A small-molecule ligand and the protein it binds are described below.
Small molecule (SMILES): CC(C)C[C@H](NC(=O)[C@H](CC(C)C)NC(=O)[C@H](CCC(N)=O)NC(=O)[C@H](CO)NC(=O)[C@H](CC1=CN=C2CC=CC=C12)NC(=O)[C@H](CC1=c2ccccc2=NC1)NC(=O)[C@H](CC1=NC=NC1)NC(=O)[C@H](CCC(=O)O)NC(=O)[C@H](Cc1ccccc1)NC(=O)[C@@H](NC(=O)[C@@H](N)CCC(=O)O)[C@@H](C)O)C(=O)N[C@@H](CO)C(=O)O

Binding-site contacts:
Ligand atom C contacts residue TYR77 of chain 1.C at 3.7 Å (hydrophobic).
Ligand atom OG contacts residue LYS28 of chain 1.C at 3.6 Å (salt-bridge).
Ligand atom N contacts residue SO41 of chain 1.E at 2.8 Å (h-bond).
Ligand atom O contacts residue GLN49 of chain 1.C at 3.5 Å.
Ligand atom CH2 contacts residue LYS71 of chain 1.C at 3.5 Å.
Ligand atom CZ2 contacts residue GLY35 of chain 1.C at 3.5 Å.
Ligand atom CB contacts residue TYR44 of chain 1.C at 3.6 Å (hydrophobic).
Ligand atom CB contacts residue GLN49 of chain 1.C at 3.7 Å.
Ligand atom CA contacts residue GLN49 of chain 1.C at 3.6 Å.
Ligand atom CA contacts residue SO41 of chain 1.E at 3.7 Å.
Ligand atom CH2 contacts residue LEU76 of chain 1.C at 3.7 Å (hydrophobic).
Ligand atom CD1 contacts residue TYR44 of chain 1.C at 3.7 Å (hydrophobic).
Ligand atom CD1 contacts residue GLN49 of chain 1.C at 3.5 Å.
Ligand atom CZ2 contacts residue MET31 of chain 1.C at 3.4 Å (hydrophobic).
Ligand atom CZ contacts residue ILE38 of chain 1.C at 3.6 Å (hydrophobic).
Ligand atom CD1 contacts residue HIS50 of chain 1.C at 3.5 Å.
Ligand atom NE1 contacts residue SO41 of chain 1.E at 2.9 Å (h-bond).
Ligand atom O contacts residue TYR77 of chain 1.C at 2.9 Å (h-bond).
Ligand atom O contacts residue LYS28 of chain 1.C at 3.6 Å.
Ligand atom CE2 contacts residue GLY35 of chain 1.C at 3.4 Å.
Ligand atom CB contacts residue TYR77 of chain 1.C at 3.7 Å (hydrophobic).
Ligand atom NE1 contacts residue GLY35 of chain 1.C at 3.5 Å.
Ligand atom NE1 contacts residue MET31 of chain 1.C at 3.0 Å (h-bond).
Ligand atom C contacts residue GLN49 of chain 1.C at 3.6 Å.
Ligand atom CD2 contacts residue VAL70 of chain 1.C at 3.5 Å (hydrophobic).
Ligand atom CA contacts residue GLN49 of chain 1.C at 3.2 Å.
Ligand atom OXT contacts residue LYS28 of chain 1.C at 3.1 Å.
Ligand atom CE2 contacts residue MET31 of chain 1.C at 3.5 Å (hydrophobic).
Ligand atom NE1 contacts residue HIS50 of chain 1.C at 3.7 Å.
Ligand atom CG contacts residue TYR44 of chain 1.C at 3.5 Å (hydrophobic).
Ligand atom O contacts residue SO41 of chain 1.E at 3.5 Å (h-bond).
Ligand atom CZ3 contacts residue ILE38 of chain 1.C at 3.7 Å (hydrophobic).
Ligand atom O contacts residue VAL70 of chain 1.C at 3.4 Å.
Ligand atom OXT contacts residue VAL27 of chain 1.C at 3.7 Å.
Ligand atom CE2 contacts residue GLY35 of chain 1.C at 3.6 Å.
Ligand atom CD1 contacts residue MET31 of chain 1.C at 3.6 Å (hydrophobic).
Ligand atom C contacts residue VAL70 of chain 1.C at 3.6 Å (hydrophobic).
Ligand atom CE2 contacts residue SO41 of chain 1.E at 3.7 Å.
Ligand atom N contacts residue TYR77 of chain 1.C at 3.4 Å (h-bond).
Ligand atom N contacts residue GLN49 of chain 1.C at 3.0 Å (h-bond).

Sequence of chain 1.C:
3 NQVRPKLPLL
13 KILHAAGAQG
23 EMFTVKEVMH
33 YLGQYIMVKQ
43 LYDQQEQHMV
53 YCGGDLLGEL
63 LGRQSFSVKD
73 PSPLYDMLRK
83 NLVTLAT